Sequence of chain 1.A:
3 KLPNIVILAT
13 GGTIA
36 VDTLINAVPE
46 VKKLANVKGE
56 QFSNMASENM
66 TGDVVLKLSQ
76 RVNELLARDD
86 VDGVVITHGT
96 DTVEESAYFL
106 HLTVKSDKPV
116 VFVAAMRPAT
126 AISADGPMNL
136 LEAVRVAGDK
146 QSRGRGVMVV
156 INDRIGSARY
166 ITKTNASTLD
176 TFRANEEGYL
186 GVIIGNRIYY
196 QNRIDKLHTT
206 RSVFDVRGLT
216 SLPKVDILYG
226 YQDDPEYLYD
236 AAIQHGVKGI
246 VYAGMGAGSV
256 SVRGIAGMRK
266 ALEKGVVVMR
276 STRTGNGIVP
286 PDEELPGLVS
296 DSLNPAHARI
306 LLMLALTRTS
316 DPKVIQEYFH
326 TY

Sequence of chain 1.C:
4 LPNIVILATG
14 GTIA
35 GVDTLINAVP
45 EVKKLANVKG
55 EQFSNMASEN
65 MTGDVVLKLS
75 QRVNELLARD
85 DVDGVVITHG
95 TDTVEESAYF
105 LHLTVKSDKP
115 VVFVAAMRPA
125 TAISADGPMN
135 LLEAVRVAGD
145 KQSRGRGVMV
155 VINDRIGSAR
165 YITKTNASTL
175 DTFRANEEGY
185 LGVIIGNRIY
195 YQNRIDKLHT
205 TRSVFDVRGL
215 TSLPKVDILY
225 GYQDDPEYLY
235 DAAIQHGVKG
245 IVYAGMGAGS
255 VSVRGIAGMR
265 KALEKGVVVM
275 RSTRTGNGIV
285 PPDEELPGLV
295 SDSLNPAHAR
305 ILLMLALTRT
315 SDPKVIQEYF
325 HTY

Binding-site contacts:
Ligand atom C contacts residue ALA61 of chain 1.C at 4.3 Å (hydrophobic).
Ligand atom N contacts residue SER254 of chain 1.A at 3.4 Å (h-bond).
Ligand atom OE2 contacts residue ALA120 of chain 1.C at 3.7 Å.
Ligand atom CD contacts residue ALA120 of chain 1.C at 3.8 Å (hydrophobic).
Ligand atom OE1 contacts residue ALA120 of chain 1.C at 3.7 Å.
Ligand atom O contacts residue GLU63 of chain 1.C at 3.8 Å.
Ligand atom CB contacts residue ASP96 of chain 1.C at 4.1 Å.
Ligand atom CA contacts residue ALA61 of chain 1.C at 4.5 Å (hydrophobic).
Ligand atom C contacts residue ASP96 of chain 1.C at 4.0 Å.
Ligand atom O contacts residue THR95 of chain 1.C at 3.6 Å (h-bond).
Ligand atom CD contacts residue GLY94 of chain 1.C at 3.9 Å.
Ligand atom OXT contacts residue THR95 of chain 1.C at 4.5 Å.
Ligand atom N contacts residue GLU63 of chain 1.C at 2.9 Å (salt-bridge).
Ligand atom CD contacts residue THR15 of chain 1.C at 3.7 Å.
Ligand atom CD contacts residue GLY14 of chain 1.C at 4.4 Å.
Ligand atom OXT contacts residue GLY94 of chain 1.C at 3.4 Å.
Ligand atom N contacts residue ASP96 of chain 1.C at 2.6 Å (salt-bridge).
Ligand atom OE2 contacts residue THR15 of chain 1.C at 2.6 Å (h-bond).
Ligand atom CA contacts residue GLU63 of chain 1.C at 3.6 Å.
Ligand atom OXT contacts residue SER62 of chain 1.C at 3.0 Å (h-bond).
Ligand atom C contacts residue SER62 of chain 1.C at 3.4 Å.
Ligand atom OE1 contacts residue GLY94 of chain 1.C at 3.7 Å.
Ligand atom O contacts residue GLY94 of chain 1.C at 3.7 Å.
Ligand atom OXT contacts residue GLU63 of chain 1.C at 4.0 Å.
Ligand atom OE2 contacts residue ILE16 of chain 1.C at 4.3 Å.
Ligand atom OXT contacts residue GLY14 of chain 1.C at 3.9 Å.
Ligand atom CA contacts residue ASP96 of chain 1.C at 3.7 Å.
Ligand atom OXT contacts residue ALA61 of chain 1.C at 3.5 Å.
Ligand atom C contacts residue GLU63 of chain 1.C at 3.6 Å.
Ligand atom C contacts residue THR95 of chain 1.C at 4.2 Å.
Ligand atom CD contacts residue THR95 of chain 1.C at 3.6 Å.
Ligand atom OE1 contacts residue ASP96 of chain 1.C at 4.2 Å.
Ligand atom OE2 contacts residue GLY14 of chain 1.C at 3.4 Å.
Ligand atom C contacts residue GLY94 of chain 1.C at 3.9 Å.
Ligand atom OE2 contacts residue THR95 of chain 1.C at 3.9 Å.
Ligand atom CG contacts residue THR15 of chain 1.C at 3.8 Å.
Ligand atom OE1 contacts residue THR95 of chain 1.C at 2.8 Å (h-bond).
Ligand atom O contacts residue SER62 of chain 1.C at 2.5 Å (h-bond).
Ligand atom O contacts residue ASP96 of chain 1.C at 3.2 Å (salt-bridge).
Ligand atom OE2 contacts residue GLY94 of chain 1.C at 3.7 Å.

A protein and the small-molecule ligand that binds it are described below.
Small molecule (SMILES): N[C@@H](CCC(=O)O)C(=O)O